This protein binds this small molecule.
Small molecule (SMILES): CC(C)C[C@H](NC(=O)[C@H](CCC(=O)O)NC(=O)[C@H](Cc1ccccc1)NC(=O)[C@H](C)NC(=O)[C@H](CC(=O)O)NC(=O)[C@@H]1CCCN1C(=O)[C@H](Cc1ccc(O)cc1)NC(=O)[C@H](CCCCN)NC(=O)[C@H](CC1=c2ccccc2=NC1)NC(=O)[C@H](CO)NC(=O)CNC(=O)CN)C(=O)N[C@@H](CO)C(=O)NCC=O

Binding-site contacts:
Ligand atom CG contacts residue LYS28 of chain 1.A at 3.6 Å.
Ligand atom CG contacts residue LYS84 of chain 1.A at 3.6 Å.
Ligand atom CZ contacts residue GLY287 of chain 1.A at 3.7 Å.
Ligand atom C contacts residue ARG294 of chain 1.A at 3.4 Å.
Ligand atom OD1 contacts residue LYS84 of chain 1.A at 2.8 Å (salt-bridge).
Ligand atom CG contacts residue PHE85 of chain 1.A at 3.7 Å (hydrophobic).
Ligand atom CB contacts residue LYS28 of chain 1.A at 3.7 Å.
Ligand atom CA contacts residue ASN63 of chain 1.A at 3.7 Å.
Ligand atom O contacts residue ASN63 of chain 1.A at 3.3 Å (h-bond).
Ligand atom OG contacts residue GLU290 of chain 1.A at 2.8 Å (salt-bridge).
Ligand atom N contacts residue ASN63 of chain 1.A at 3.6 Å.
Ligand atom CA contacts residue ARG294 of chain 1.A at 3.6 Å.
Ligand atom C contacts residue LEU62 of chain 1.A at 3.6 Å (hydrophobic).
Ligand atom O contacts residue LYS61 of chain 1.A at 3.7 Å.
Ligand atom O contacts residue ASN63 of chain 1.A at 3.0 Å (h-bond).
Ligand atom O contacts residue GLU290 of chain 1.A at 3.5 Å.
Ligand atom O contacts residue GLN29 of chain 1.A at 3.6 Å.
Ligand atom N contacts residue LEU62 of chain 1.A at 3.6 Å.
Ligand atom CB contacts residue PHE31 of chain 1.A at 3.6 Å (hydrophobic).
Ligand atom O contacts residue LEU62 of chain 1.A at 3.7 Å.
Ligand atom O contacts residue LEU62 of chain 1.A at 2.9 Å (h-bond).
Ligand atom CA contacts residue GLN29 of chain 1.A at 3.6 Å.
Ligand atom C contacts residue ASN63 of chain 1.A at 3.6 Å.
Ligand atom CA contacts residue THR26 of chain 1.A at 3.3 Å.
Ligand atom OD2 contacts residue LYS84 of chain 1.A at 3.6 Å.
Ligand atom N contacts residue GLN29 of chain 1.A at 3.3 Å (h-bond).
Ligand atom O contacts residue LEU62 of chain 1.A at 3.7 Å.
Ligand atom O contacts residue ASN63 of chain 1.A at 3.3 Å.
Ligand atom C contacts residue LEU62 of chain 1.A at 3.8 Å (hydrophobic).
Ligand atom CD2 contacts residue GLU290 of chain 1.A at 3.8 Å.
Ligand atom C contacts residue ASN63 of chain 1.A at 3.5 Å.
Ligand atom CB contacts residue ARG294 of chain 1.A at 3.5 Å.
Ligand atom N contacts residue ASN63 of chain 1.A at 3.8 Å.
Ligand atom CD2 contacts residue TRP44 of chain 1.A at 3.4 Å (hydrophobic).
Ligand atom N contacts residue GLU290 of chain 1.A at 3.1 Å (salt-bridge).
Ligand atom CE2 contacts residue TRP44 of chain 1.A at 3.4 Å (hydrophobic).
Ligand atom CE2 contacts residue PHE85 of chain 1.A at 3.7 Å (hydrophobic).
Ligand atom OD2 contacts residue PHE85 of chain 1.A at 3.5 Å.
Ligand atom O contacts residue ARG294 of chain 1.A at 2.5 Å (salt-bridge).
Ligand atom N contacts residue ARG294 of chain 1.A at 3.4 Å (salt-bridge).

Sequence of chain 1.A:
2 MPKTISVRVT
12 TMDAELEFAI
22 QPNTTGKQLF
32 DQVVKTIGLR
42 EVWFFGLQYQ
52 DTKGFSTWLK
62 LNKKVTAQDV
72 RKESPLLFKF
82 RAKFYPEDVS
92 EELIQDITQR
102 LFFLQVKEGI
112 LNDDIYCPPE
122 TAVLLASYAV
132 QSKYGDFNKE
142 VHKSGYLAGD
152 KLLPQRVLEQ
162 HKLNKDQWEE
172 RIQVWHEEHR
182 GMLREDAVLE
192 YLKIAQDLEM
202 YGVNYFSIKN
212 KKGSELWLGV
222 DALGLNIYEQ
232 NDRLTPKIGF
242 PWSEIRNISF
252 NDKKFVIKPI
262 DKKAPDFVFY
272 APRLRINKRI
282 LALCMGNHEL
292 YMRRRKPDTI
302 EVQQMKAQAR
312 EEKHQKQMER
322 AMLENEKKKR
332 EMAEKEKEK